Binding-site contacts:
Ligand atom CAR contacts residue ALA158 of chain 1.A at 3.4 Å (hydrophobic).
Ligand atom CAO contacts residue LYS369 of chain 1.A at 3.6 Å.
Ligand atom OAB contacts residue ARG49 of chain 1.A at 3.4 Å (salt-bridge).
Ligand atom OAD contacts residue ALA158 of chain 1.A at 3.8 Å.
Ligand atom OAE contacts residue SER135 of chain 1.A at 3.4 Å (h-bond).
Ligand atom CAT contacts residue ARG263 of chain 1.A at 3.4 Å.
Ligand atom OAP contacts residue TYR208 of chain 1.A at 3.7 Å.
Ligand atom CAL contacts residue SER137 of chain 1.A at 3.3 Å.
Ligand atom OAD contacts residue ARG53 of chain 1.A at 3.1 Å (salt-bridge).
Ligand atom OAC contacts residue ALA158 of chain 1.A at 3.4 Å (h-bond).
Ligand atom CAR contacts residue SER135 of chain 1.A at 3.8 Å.
Ligand atom OAD contacts residue SER135 of chain 1.A at 3.2 Å (h-bond).
Ligand atom OAE contacts residue SER137 of chain 1.A at 3.7 Å.
Ligand atom CAJ contacts residue ARG263 of chain 1.A at 3.9 Å.
Ligand atom CAR contacts residue SER137 of chain 1.A at 3.6 Å.
Ligand atom CAI contacts residue TYR208 of chain 1.A at 3.9 Å (hydrophobic).
Ligand atom CAK contacts residue TYR208 of chain 1.A at 3.5 Å (hydrophobic).
Ligand atom CAJ contacts residue TYR208 of chain 1.A at 3.4 Å (hydrophobic).
Ligand atom CAK contacts residue ARG263 of chain 1.A at 3.1 Å.
Ligand atom OAC contacts residue SER135 of chain 1.A at 3.9 Å.
Ligand atom OAB contacts residue SER135 of chain 1.A at 3.8 Å.
Ligand atom CAH contacts residue SER137 of chain 1.A at 3.2 Å.
Ligand atom OAE contacts residue TYR136 of chain 1.A at 3.7 Å.
Ligand atom CAN contacts residue THR160 of chain 1.A at 3.0 Å.
Ligand atom CAT contacts residue TYR208 of chain 1.A at 3.7 Å (hydrophobic).
Ligand atom CAG contacts residue TYR208 of chain 1.A at 3.7 Å (hydrophobic).
Ligand atom OAC contacts residue THR160 of chain 1.A at 3.0 Å (h-bond).
Ligand atom CAX contacts residue ALA158 of chain 1.A at 3.1 Å (hydrophobic).
Ligand atom CAZ contacts residue ALA158 of chain 1.A at 3.9 Å (hydrophobic).
Ligand atom NAA contacts residue ALA158 of chain 1.A at 2.5 Å (h-bond).
Ligand atom OAP contacts residue ARG263 of chain 1.A at 2.9 Å (salt-bridge).
Ligand atom NAA contacts residue THR160 of chain 1.A at 2.7 Å (h-bond).
Ligand atom OAC contacts residue SER159 of chain 1.A at 3.4 Å.
Ligand atom OAD contacts residue ARG49 of chain 1.A at 3.8 Å.
Ligand atom CAY contacts residue ALA158 of chain 1.A at 3.4 Å (hydrophobic).
Ligand atom CAY contacts residue THR160 of chain 1.A at 3.3 Å.
Ligand atom CAL contacts residue THR160 of chain 1.A at 3.9 Å.
Ligand atom OAC contacts residue SER137 of chain 1.A at 2.6 Å (h-bond).
Ligand atom CAS contacts residue TYR208 of chain 1.A at 3.7 Å (hydrophobic).
Ligand atom CAQ contacts residue SER135 of chain 1.A at 3.6 Å.

Sequence of chain 1.A:
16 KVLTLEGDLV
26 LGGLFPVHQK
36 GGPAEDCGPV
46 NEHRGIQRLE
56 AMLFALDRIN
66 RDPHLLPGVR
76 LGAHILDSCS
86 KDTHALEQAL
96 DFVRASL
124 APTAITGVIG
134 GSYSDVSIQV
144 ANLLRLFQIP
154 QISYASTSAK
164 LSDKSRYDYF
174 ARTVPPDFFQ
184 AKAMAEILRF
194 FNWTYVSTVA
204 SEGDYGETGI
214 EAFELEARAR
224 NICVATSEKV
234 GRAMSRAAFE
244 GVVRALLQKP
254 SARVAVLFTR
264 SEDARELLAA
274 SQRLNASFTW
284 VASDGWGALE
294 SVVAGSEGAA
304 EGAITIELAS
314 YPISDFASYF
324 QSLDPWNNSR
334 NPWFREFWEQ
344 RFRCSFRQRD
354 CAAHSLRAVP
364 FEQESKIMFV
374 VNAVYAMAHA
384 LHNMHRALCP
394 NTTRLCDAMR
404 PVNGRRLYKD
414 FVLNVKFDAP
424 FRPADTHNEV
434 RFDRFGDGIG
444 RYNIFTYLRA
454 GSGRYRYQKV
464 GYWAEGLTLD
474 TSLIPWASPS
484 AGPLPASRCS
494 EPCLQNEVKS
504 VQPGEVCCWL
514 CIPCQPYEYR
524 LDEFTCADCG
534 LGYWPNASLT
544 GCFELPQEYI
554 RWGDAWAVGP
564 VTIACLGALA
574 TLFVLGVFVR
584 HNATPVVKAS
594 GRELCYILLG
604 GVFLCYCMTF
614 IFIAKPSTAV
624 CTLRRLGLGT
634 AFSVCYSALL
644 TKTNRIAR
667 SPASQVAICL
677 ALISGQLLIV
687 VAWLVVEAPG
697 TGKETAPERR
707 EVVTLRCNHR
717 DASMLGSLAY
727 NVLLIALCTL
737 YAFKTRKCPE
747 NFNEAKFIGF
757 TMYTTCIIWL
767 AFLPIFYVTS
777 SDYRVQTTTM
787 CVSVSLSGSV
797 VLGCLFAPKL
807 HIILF

A protein and the small-molecule ligand that binds it are described below.
Small molecule (SMILES): N[C@](CC1c2ccccc2Oc2ccccc21)(C(=O)O)[C@H]1C[C@@H]1C(=O)O